Sequence of chain 16.C:
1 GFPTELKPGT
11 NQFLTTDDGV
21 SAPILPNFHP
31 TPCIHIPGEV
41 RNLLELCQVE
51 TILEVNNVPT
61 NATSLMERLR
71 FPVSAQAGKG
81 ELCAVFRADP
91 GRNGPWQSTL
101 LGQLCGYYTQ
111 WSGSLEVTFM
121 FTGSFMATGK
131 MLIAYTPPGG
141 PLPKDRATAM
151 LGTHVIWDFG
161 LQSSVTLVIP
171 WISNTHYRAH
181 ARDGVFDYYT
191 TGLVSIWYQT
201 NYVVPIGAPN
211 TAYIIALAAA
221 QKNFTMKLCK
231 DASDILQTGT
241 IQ

This protein binds this small molecule.
Small molecule (SMILES): CCO/N=C/c1ccc(OCCCCCN2CCN(c3ccncc3)C2=O)cc1

Binding-site contacts:
Ligand atom CAR contacts residue TYR201 of chain 16.A at 3.5 Å (hydrophobic).
Ligand atom CAI contacts residue PHE135 of chain 16.A at 3.7 Å (hydrophobic).
Ligand atom CAF contacts residue ASP112 of chain 16.A at 3.6 Å.
Ligand atom CAA contacts residue TYR153 of chain 16.A at 3.7 Å (hydrophobic).
Ligand atom CBA contacts residue TRP203 of chain 16.A at 3.3 Å (hydrophobic).
Ligand atom CBA contacts residue ASN228 of chain 16.A at 3.8 Å.
Ligand atom CAI contacts residue VAL192 of chain 16.A at 3.9 Å (hydrophobic).
Ligand atom CAG contacts residue TRP203 of chain 16.A at 3.6 Å (hydrophobic).
Ligand atom CAE contacts residue GLN202 of chain 16.A at 3.4 Å.
Ligand atom OAB contacts residue ILE113 of chain 16.A at 3.2 Å (h-bond).
Ligand atom OAB contacts residue TRP203 of chain 16.A at 3.8 Å.
Ligand atom CAA contacts residue SER178 of chain 16.A at 3.5 Å.
Ligand atom CAD contacts residue ASP112 of chain 16.A at 3.7 Å.
Ligand atom CAC contacts residue PHE137 of chain 16.A at 3.8 Å (hydrophobic).
Ligand atom OAW contacts residue MET195 of chain 16.A at 3.3 Å.
Ligand atom CAP contacts residue PHE135 of chain 16.A at 3.6 Å (hydrophobic).
Ligand atom CAN contacts residue ILE111 of chain 16.A at 3.8 Å (hydrophobic).
Ligand atom CAA contacts residue VAL179 of chain 16.A at 3.3 Å (hydrophobic).
Ligand atom CAG contacts residue GLN202 of chain 16.A at 3.5 Å.
Ligand atom OAB contacts residue ASP112 of chain 16.A at 3.6 Å.
Ligand atom NBB contacts residue TRP203 of chain 16.A at 3.9 Å.
Ligand atom CAL contacts residue PRO177 of chain 16.A at 3.7 Å (hydrophobic).
Ligand atom CAJ contacts residue PHE155 of chain 16.A at 3.8 Å (hydrophobic).
Ligand atom CAS contacts residue ASN228 of chain 16.A at 3.7 Å.
Ligand atom CAF contacts residue TRP203 of chain 16.A at 3.8 Å (hydrophobic).
Ligand atom CAK contacts residue PHE135 of chain 16.A at 3.6 Å (hydrophobic).
Ligand atom CAX contacts residue TRP203 of chain 16.A at 3.5 Å (hydrophobic).
Ligand atom CAA contacts residue PRO177 of chain 16.A at 3.3 Å (hydrophobic).
Ligand atom CAH contacts residue PHE155 of chain 16.A at 3.7 Å (hydrophobic).
Ligand atom OAW contacts residue ILE111 of chain 16.A at 3.9 Å.
Ligand atom CAP contacts residue ILE111 of chain 16.A at 3.6 Å (hydrophobic).
Ligand atom CAC contacts residue PHE233 of chain 16.A at 3.9 Å (hydrophobic).
Ligand atom NBC contacts residue TRP203 of chain 16.A at 3.2 Å.
Ligand atom NAT contacts residue PHE155 of chain 16.A at 3.9 Å.
Ligand atom CAE contacts residue ASN228 of chain 16.A at 3.4 Å.
Ligand atom CAL contacts residue PHE155 of chain 16.A at 3.7 Å (hydrophobic).
Ligand atom CAG contacts residue ASN228 of chain 16.A at 3.2 Å.
Ligand atom CAD contacts residue THR114 of chain 16.A at 3.6 Å.
Ligand atom CAS contacts residue TYR201 of chain 16.A at 3.7 Å (hydrophobic).
Ligand atom CAS contacts residue TRP203 of chain 16.A at 3.5 Å (hydrophobic).

Sequence of chain 16.A:
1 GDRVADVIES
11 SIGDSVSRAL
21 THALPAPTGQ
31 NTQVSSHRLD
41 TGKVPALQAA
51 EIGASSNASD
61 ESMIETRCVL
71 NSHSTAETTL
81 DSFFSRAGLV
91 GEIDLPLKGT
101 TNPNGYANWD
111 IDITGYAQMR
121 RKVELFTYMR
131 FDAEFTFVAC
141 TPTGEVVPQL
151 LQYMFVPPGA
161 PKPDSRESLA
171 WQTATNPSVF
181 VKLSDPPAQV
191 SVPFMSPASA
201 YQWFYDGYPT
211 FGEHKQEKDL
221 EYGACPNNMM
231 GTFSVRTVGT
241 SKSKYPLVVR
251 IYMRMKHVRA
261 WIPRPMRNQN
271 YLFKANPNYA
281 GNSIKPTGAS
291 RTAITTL

Sequence of chain 17.C:
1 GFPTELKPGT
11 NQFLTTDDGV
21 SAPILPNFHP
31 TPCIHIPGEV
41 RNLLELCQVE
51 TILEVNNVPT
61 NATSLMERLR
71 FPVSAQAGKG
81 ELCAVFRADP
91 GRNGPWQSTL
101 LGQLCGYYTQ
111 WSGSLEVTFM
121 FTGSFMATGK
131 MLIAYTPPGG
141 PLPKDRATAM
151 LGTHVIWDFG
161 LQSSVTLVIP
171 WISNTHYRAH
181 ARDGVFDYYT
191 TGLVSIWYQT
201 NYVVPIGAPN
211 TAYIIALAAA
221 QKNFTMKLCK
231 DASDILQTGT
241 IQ